A protein and the small-molecule ligand that binds it are described below.
Small molecule (SMILES): C[C@H](NC(=O)CN)C(=O)N[C@@H](C)C(=O)N[C@@H](CC(N)=O)C(=O)N[C@@H](CC(=O)O)C(=O)N[C@@H](CCC(=O)O)C(=O)N[C@@H](CC(N)=O)C(=O)N[C@@H](Cc1ccc(O)cc1)C(=O)O

Binding-site contacts:
Ligand atom O contacts residue TYR44 of chain 2.B at 3.6 Å.
Ligand atom CZ contacts residue SER79 of chain 2.B at 3.5 Å.
Ligand atom CZ contacts residue ASN72 of chain 2.B at 3.6 Å.
Ligand atom N contacts residue SER57 of chain 2.B at 2.7 Å (h-bond).
Ligand atom OD2 contacts residue PHE75 of chain 2.B at 3.7 Å.
Ligand atom O contacts residue ALA58 of chain 2.B at 3.5 Å.
Ligand atom CA contacts residue VAL51 of chain 2.B at 3.4 Å (hydrophobic).
Ligand atom OH contacts residue ASN72 of chain 2.B at 3.4 Å.
Ligand atom C contacts residue SER57 of chain 2.B at 3.5 Å.
Ligand atom OD2 contacts residue LYS76 of chain 2.B at 3.1 Å (salt-bridge).
Ligand atom CA contacts residue PHE75 of chain 2.B at 3.7 Å (hydrophobic).
Ligand atom CA contacts residue SER57 of chain 2.B at 3.4 Å.
Ligand atom CG contacts residue LYS76 of chain 2.B at 3.4 Å.
Ligand atom OD2 contacts residue ARG74 of chain 2.B at 3.5 Å.
Ligand atom OD2 contacts residue GLY77 of chain 2.B at 2.9 Å (h-bond).
Ligand atom OD1 contacts residue LEU52 of chain 2.B at 3.6 Å.
Ligand atom C contacts residue ARG74 of chain 2.B at 3.6 Å.
Ligand atom CB contacts residue VAL51 of chain 2.B at 3.5 Å (hydrophobic).
Ligand atom CE1 contacts residue SER79 of chain 2.B at 3.3 Å.
Ligand atom C contacts residue VAL51 of chain 2.B at 3.6 Å (hydrophobic).
Ligand atom ND2 contacts residue ALA58 of chain 2.B at 3.3 Å (h-bond).
Ligand atom CB contacts residue ALA58 of chain 2.B at 3.6 Å (hydrophobic).
Ligand atom N contacts residue ARG74 of chain 2.B at 2.8 Å (salt-bridge).
Ligand atom ND2 contacts residue ASN53 of chain 2.B at 3.0 Å (h-bond).
Ligand atom CB contacts residue ARG74 of chain 2.B at 3.5 Å.
Ligand atom CB contacts residue THR59 of chain 2.B at 3.6 Å.
Ligand atom CA contacts residue ARG74 of chain 2.B at 3.4 Å.
Ligand atom O contacts residue SER57 of chain 2.B at 3.6 Å (h-bond).
Ligand atom CD1 contacts residue ARG74 of chain 2.B at 3.6 Å.
Ligand atom CB contacts residue TYR28 of chain 2.B at 3.6 Å (hydrophobic).
Ligand atom OD1 contacts residue ARG74 of chain 2.B at 3.5 Å (salt-bridge).
Ligand atom OH contacts residue SER79 of chain 2.B at 2.9 Å (h-bond).
Ligand atom O contacts residue ALA58 of chain 2.B at 3.2 Å.
Ligand atom CB contacts residue SER57 of chain 2.B at 3.6 Å.
Ligand atom OD1 contacts residue ASN53 of chain 2.B at 2.9 Å (h-bond).
Ligand atom CB contacts residue ARG74 of chain 2.B at 3.5 Å.
Ligand atom N contacts residue VAL51 of chain 2.B at 2.8 Å (h-bond).
Ligand atom CG contacts residue ARG74 of chain 2.B at 3.3 Å.
Ligand atom O contacts residue ARG74 of chain 2.B at 2.6 Å (salt-bridge).
Ligand atom OD1 contacts residue LYS76 of chain 2.B at 3.0 Å (salt-bridge).

Sequence of chain 2.B:
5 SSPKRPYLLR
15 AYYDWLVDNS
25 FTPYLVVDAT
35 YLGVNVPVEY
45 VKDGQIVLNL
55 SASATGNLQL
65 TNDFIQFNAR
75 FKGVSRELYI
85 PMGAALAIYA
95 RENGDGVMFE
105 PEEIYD